Sequence of chain 1.C:
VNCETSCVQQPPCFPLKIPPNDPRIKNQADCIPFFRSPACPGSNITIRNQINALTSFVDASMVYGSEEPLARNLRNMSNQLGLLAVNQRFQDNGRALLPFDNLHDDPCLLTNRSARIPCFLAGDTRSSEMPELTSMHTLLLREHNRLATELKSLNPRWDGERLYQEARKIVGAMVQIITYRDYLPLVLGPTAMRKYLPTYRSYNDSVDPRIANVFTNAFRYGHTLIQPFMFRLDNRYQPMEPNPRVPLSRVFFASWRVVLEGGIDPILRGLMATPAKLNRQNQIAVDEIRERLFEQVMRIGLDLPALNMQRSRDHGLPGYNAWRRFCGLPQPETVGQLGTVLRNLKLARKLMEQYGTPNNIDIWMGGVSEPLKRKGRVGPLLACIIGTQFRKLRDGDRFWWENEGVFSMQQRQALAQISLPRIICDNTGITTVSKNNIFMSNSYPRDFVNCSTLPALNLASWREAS

Binding-site contacts:
Ligand atom O5 contacts residue SER207 of chain 1.C at 4.4 Å.
Ligand atom C3 contacts residue ASN205 of chain 1.C at 3.8 Å.
Ligand atom C6 contacts residue ARG392 of chain 1.C at 3.7 Å.
Ligand atom C4 contacts residue ASN205 of chain 1.C at 4.3 Å.
Ligand atom C5 contacts residue VAL208 of chain 1.C at 3.8 Å (hydrophobic).
Ligand atom O5 contacts residue VAL208 of chain 1.C at 3.6 Å.
Ligand atom N2 contacts residue ASN205 of chain 1.C at 3.3 Å (h-bond).
Ligand atom C5 contacts residue VAL208 of chain 1.C at 4.4 Å (hydrophobic).
Ligand atom O7 contacts residue ASN205 of chain 1.C at 3.4 Å (h-bond).
Ligand atom C8 contacts residue SER207 of chain 1.C at 3.8 Å.
Ligand atom C4 contacts residue ARG392 of chain 1.C at 4.0 Å.
Ligand atom O5 contacts residue ASN205 of chain 1.C at 2.2 Å (h-bond).
Ligand atom C1 contacts residue VAL208 of chain 1.C at 4.4 Å (hydrophobic).
Ligand atom C1 contacts residue ASN205 of chain 1.C at 1.4 Å.
Ligand atom O4 contacts residue ARG392 of chain 1.C at 3.9 Å.
Ligand atom O5 contacts residue LYS393 of chain 1.C at 4.2 Å.
Ligand atom C7 contacts residue ASN205 of chain 1.C at 3.6 Å.
Ligand atom C5 contacts residue SER207 of chain 1.C at 4.2 Å.
Ligand atom C5 contacts residue ASN205 of chain 1.C at 3.5 Å.
Ligand atom C6 contacts residue LYS393 of chain 1.C at 3.8 Å.
Ligand atom C6 contacts residue SER207 of chain 1.C at 4.1 Å.
Ligand atom C2 contacts residue ASN205 of chain 1.C at 2.6 Å.
Ligand atom C1 contacts residue SER207 of chain 1.C at 4.5 Å.
Ligand atom O5 contacts residue VAL208 of chain 1.C at 4.1 Å.
Ligand atom C6 contacts residue VAL208 of chain 1.C at 3.7 Å (hydrophobic).
Ligand atom C6 contacts residue VAL208 of chain 1.C at 4.2 Å (hydrophobic).

The protein below binds the small molecule below.
Small molecule (SMILES): CC(=O)N[C@H]1[C@H](O[C@H]2[C@H](O)[C@@H](NC(C)=O)CO[C@@H]2CO[C@@H]2O[C@@H](C)[C@@H](O)[C@@H](O)[C@@H]2O)O[C@H](CO)[C@@H](O[C@@H]2O[C@H](CO[C@H]3O[C@H](CO)[C@@H](O)[C@H](O)[C@@H]3O)[C@@H](O[C@H]3O[C@H](CO)[C@@H](O)[C@H](O)[C@@H]3O)[C@H](O)[C@@H]2O)[C@@H]1O